Sequence of chain 1.H:
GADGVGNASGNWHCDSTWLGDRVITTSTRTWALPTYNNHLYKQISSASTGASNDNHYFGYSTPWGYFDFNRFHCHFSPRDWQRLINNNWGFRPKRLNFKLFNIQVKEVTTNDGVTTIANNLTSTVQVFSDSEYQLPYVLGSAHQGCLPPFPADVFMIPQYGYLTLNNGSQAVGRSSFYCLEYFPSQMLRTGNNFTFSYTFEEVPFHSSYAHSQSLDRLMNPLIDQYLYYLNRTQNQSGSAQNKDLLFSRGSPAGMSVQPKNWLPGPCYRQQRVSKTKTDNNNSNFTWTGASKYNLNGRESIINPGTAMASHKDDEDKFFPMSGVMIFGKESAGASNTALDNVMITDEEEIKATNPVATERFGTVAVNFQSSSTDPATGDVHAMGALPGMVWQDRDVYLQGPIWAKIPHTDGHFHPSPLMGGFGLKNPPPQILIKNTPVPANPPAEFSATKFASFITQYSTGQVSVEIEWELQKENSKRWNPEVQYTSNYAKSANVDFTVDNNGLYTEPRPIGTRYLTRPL

Binding-site contacts:
Ligand atom N6 contacts residue SER632 of chain 1.H at 3.6 Å.
Ligand atom N9 contacts residue HIS630 of chain 1.H at 4.4 Å.
Ligand atom N9 contacts residue PRO631 of chain 1.H at 3.9 Å.
Ligand atom N7 contacts residue HIS630 of chain 1.H at 3.7 Å.
Ligand atom N1 contacts residue PHE638 of chain 1.H at 4.1 Å.
Ligand atom N6 contacts residue PHE638 of chain 1.H at 3.7 Å.
Ligand atom C6 contacts residue SER632 of chain 1.H at 4.0 Å.
Ligand atom C5 contacts residue SER632 of chain 1.H at 3.9 Å.
Ligand atom N3 contacts residue PRO631 of chain 1.H at 4.1 Å.
Ligand atom C5 contacts residue PRO631 of chain 1.H at 4.4 Å (hydrophobic).
Ligand atom C6 contacts residue GLY639 of chain 1.H at 3.7 Å.
Ligand atom N1 contacts residue GLY639 of chain 1.H at 3.0 Å (h-bond).
Ligand atom N6 contacts residue GLY637 of chain 1.H at 3.4 Å (h-bond).
Ligand atom N7 contacts residue SER632 of chain 1.H at 3.7 Å.
Ligand atom C2 contacts residue GLY639 of chain 1.H at 2.9 Å.
Ligand atom C2 contacts residue PRO631 of chain 1.H at 4.2 Å (hydrophobic).
Ligand atom C6 contacts residue PRO631 of chain 1.H at 4.3 Å (hydrophobic).
Ligand atom N3 contacts residue GLY639 of chain 1.H at 4.2 Å.
Ligand atom N1 contacts residue PRO631 of chain 1.H at 4.2 Å.
Ligand atom C5 contacts residue PRO420 of chain 1.H at 4.5 Å (hydrophobic).
Ligand atom C2 contacts residue ILE622 of chain 1.H at 4.3 Å (hydrophobic).
Ligand atom N6 contacts residue GLY639 of chain 1.H at 3.5 Å (h-bond).
Ligand atom C4 contacts residue PRO631 of chain 1.H at 4.2 Å (hydrophobic).
Ligand atom C8 contacts residue HIS630 of chain 1.H at 3.3 Å.
Ligand atom N7 contacts residue ASP609 of chain 1.H at 4.0 Å.
Ligand atom N6 contacts residue PRO633 of chain 1.H at 4.4 Å.

The small molecule below binds the protein below.
Small molecule (SMILES): Nc1ncnc2[nH]cnc12